Sequence of chain 1.A:
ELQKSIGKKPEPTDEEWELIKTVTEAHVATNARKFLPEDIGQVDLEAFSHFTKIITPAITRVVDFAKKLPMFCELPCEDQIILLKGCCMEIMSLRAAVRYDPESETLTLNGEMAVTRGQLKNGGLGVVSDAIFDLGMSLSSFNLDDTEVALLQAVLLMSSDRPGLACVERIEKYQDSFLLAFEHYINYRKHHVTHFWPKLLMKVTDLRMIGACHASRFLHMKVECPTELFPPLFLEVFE

A protein and the small-molecule ligand that binds it are described below.
Small molecule (SMILES): Oc1ccc(Oc2c(Br)cc(CC(O)O)cc2Br)cc1C(O)NCCc1ccccc1

Binding-site contacts:
Ligand atom C36 contacts residue MET240 of chain 1.A at 3.4 Å (hydrophobic).
Ligand atom C35 contacts residue MET240 of chain 1.A at 3.5 Å (hydrophobic).
Ligand atom C29 contacts residue GLY142 of chain 1.A at 3.4 Å.
Ligand atom O1 contacts residue PHE70 of chain 1.A at 3.5 Å.
Ligand atom BR1 contacts residue PHE70 of chain 1.A at 3.8 Å.
Ligand atom C34 contacts residue ARG236 of chain 1.A at 3.9 Å.
Ligand atom C36 contacts residue GLY143 of chain 1.A at 3.2 Å.
Ligand atom C14 contacts residue LEU144 of chain 1.A at 3.8 Å (hydrophobic).
Ligand atom C14 contacts residue ILE74 of chain 1.A at 3.7 Å (hydrophobic).
Ligand atom C8 contacts residue ARG118 of chain 1.A at 3.5 Å.
Ligand atom O2 contacts residue ASN129 of chain 1.A at 3.2 Å (h-bond).
Ligand atom C7 contacts residue ALA77 of chain 1.A at 3.8 Å (hydrophobic).
Ligand atom C35 contacts residue ARG236 of chain 1.A at 3.6 Å.
Ligand atom O contacts residue LEU144 of chain 1.A at 3.9 Å.
Ligand atom C5 contacts residue MET111 of chain 1.A at 3.8 Å (hydrophobic).
Ligand atom C6 contacts residue ALA77 of chain 1.A at 3.4 Å (hydrophobic).
Ligand atom C3 contacts residue LEU128 of chain 1.A at 3.9 Å (hydrophobic).
Ligand atom C17 contacts residue LEU144 of chain 1.A at 3.8 Å (hydrophobic).
Ligand atom O2 contacts residue ARG118 of chain 1.A at 3.1 Å (salt-bridge).
Ligand atom C33 contacts residue PHE237 of chain 1.A at 3.8 Å (hydrophobic).
Ligand atom C15 contacts residue ILE74 of chain 1.A at 3.5 Å (hydrophobic).
Ligand atom C8 contacts residue ASN129 of chain 1.A at 3.7 Å.
Ligand atom O contacts residue HIS233 of chain 1.A at 3.4 Å (h-bond).
Ligand atom C35 contacts residue GLY143 of chain 1.A at 3.1 Å.
Ligand atom C34 contacts residue HIS233 of chain 1.A at 3.6 Å.
Ligand atom BR2 contacts residue ILE151 of chain 1.A at 3.7 Å.
Ligand atom C33 contacts residue HIS233 of chain 1.A at 3.4 Å.
Ligand atom O3 contacts residue ARG80 of chain 1.A at 3.0 Å (salt-bridge).
Ligand atom C7 contacts residue MET111 of chain 1.A at 3.6 Å (hydrophobic).
Ligand atom O1 contacts residue LEU144 of chain 1.A at 3.6 Å.
Ligand atom O4 contacts residue LEU128 of chain 1.A at 3.5 Å.
Ligand atom C34 contacts residue PHE237 of chain 1.A at 3.5 Å (hydrophobic).
Ligand atom C33 contacts residue PHE253 of chain 1.A at 3.8 Å (hydrophobic).
Ligand atom C32 contacts residue PHE253 of chain 1.A at 3.6 Å (hydrophobic).
Ligand atom O3 contacts residue ASN129 of chain 1.A at 3.7 Å.
Ligand atom C4 contacts residue MET111 of chain 1.A at 3.1 Å (hydrophobic).
Ligand atom C13 contacts residue LEU144 of chain 1.A at 3.6 Å (hydrophobic).
Ligand atom O3 contacts residue ARG118 of chain 1.A at 3.2 Å (salt-bridge).
Ligand atom C2 contacts residue LEU128 of chain 1.A at 3.8 Å (hydrophobic).
Ligand atom C12 contacts residue LEU144 of chain 1.A at 3.6 Å (hydrophobic).